The protein below binds the small molecule below.
Small molecule (SMILES): O=C1N=c2cc([N+](=O)[O-])c([N+](=O)[O-])cc2=NC1=O

Sequence of chain 1.A:
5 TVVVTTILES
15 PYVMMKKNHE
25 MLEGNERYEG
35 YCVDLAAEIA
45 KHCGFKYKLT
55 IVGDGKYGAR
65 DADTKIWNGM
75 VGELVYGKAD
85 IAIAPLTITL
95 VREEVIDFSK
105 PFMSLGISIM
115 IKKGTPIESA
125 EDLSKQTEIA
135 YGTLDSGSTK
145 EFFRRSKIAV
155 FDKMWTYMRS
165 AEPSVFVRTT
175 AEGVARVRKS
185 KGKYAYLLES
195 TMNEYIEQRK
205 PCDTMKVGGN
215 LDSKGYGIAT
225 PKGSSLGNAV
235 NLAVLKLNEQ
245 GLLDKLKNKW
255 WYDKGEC

Binding-site contacts:
Ligand atom C5 contacts residue GLU193 of chain 1.A at 3.9 Å.
Ligand atom C3 contacts residue TYR61 of chain 1.A at 3.7 Å (hydrophobic).
Ligand atom N4 contacts residue TYR220 of chain 1.A at 3.5 Å (h-bond).
Ligand atom N2 contacts residue PRO89 of chain 1.A at 2.8 Å (h-bond).
Ligand atom C8 contacts residue TYR220 of chain 1.A at 3.8 Å (hydrophobic).
Ligand atom O2 contacts residue PRO89 of chain 1.A at 3.8 Å.
Ligand atom O2 contacts residue LEU90 of chain 1.A at 3.4 Å.
Ligand atom C2 contacts residue PRO89 of chain 1.A at 3.7 Å (hydrophobic).
Ligand atom N3 contacts residue THR174 of chain 1.A at 3.8 Å.
Ligand atom C1 contacts residue ARG96 of chain 1.A at 3.8 Å.
Ligand atom C6 contacts residue TYR61 of chain 1.A at 3.4 Å (hydrophobic).
Ligand atom O2 contacts residue TYR61 of chain 1.A at 3.6 Å.
Ligand atom C4 contacts residue PRO89 of chain 1.A at 3.5 Å (hydrophobic).
Ligand atom O2 contacts residue THR91 of chain 1.A at 3.0 Å (h-bond).
Ligand atom C1 contacts residue TYR61 of chain 1.A at 3.6 Å (hydrophobic).
Ligand atom O6 contacts residue TYR220 of chain 1.A at 2.6 Å (h-bond).
Ligand atom C2 contacts residue ARG96 of chain 1.A at 3.9 Å.
Ligand atom C8 contacts residue GLU193 of chain 1.A at 3.8 Å.
Ligand atom O1 contacts residue ARG96 of chain 1.A at 3.0 Å (salt-bridge).
Ligand atom N3 contacts residue GLU193 of chain 1.A at 3.5 Å.
Ligand atom O4 contacts residue GLU13 of chain 1.A at 3.1 Å.
Ligand atom C6 contacts residue TYR220 of chain 1.A at 3.6 Å (hydrophobic).
Ligand atom C2 contacts residue THR91 of chain 1.A at 3.7 Å.
Ligand atom O4 contacts residue TYR61 of chain 1.A at 3.5 Å (h-bond).
Ligand atom O6 contacts residue THR195 of chain 1.A at 3.5 Å (h-bond).
Ligand atom C6 contacts residue GLU193 of chain 1.A at 3.6 Å.
Ligand atom O4 contacts residue MET196 of chain 1.A at 3.3 Å.
Ligand atom C2 contacts residue TYR61 of chain 1.A at 3.3 Å (hydrophobic).
Ligand atom N2 contacts residue TYR61 of chain 1.A at 3.4 Å.
Ligand atom O2 contacts residue ARG96 of chain 1.A at 2.8 Å (salt-bridge).
Ligand atom C3 contacts residue GLU193 of chain 1.A at 3.7 Å.
Ligand atom C7 contacts residue GLU193 of chain 1.A at 3.7 Å.
Ligand atom C4 contacts residue TYR61 of chain 1.A at 3.5 Å (hydrophobic).
Ligand atom O3 contacts residue GLU193 of chain 1.A at 3.7 Å.
Ligand atom C4 contacts residue GLU193 of chain 1.A at 3.5 Å.
Ligand atom C8 contacts residue TYR61 of chain 1.A at 3.7 Å (hydrophobic).
Ligand atom C6 contacts residue PRO89 of chain 1.A at 3.4 Å (hydrophobic).
Ligand atom O3 contacts residue THR174 of chain 1.A at 3.0 Å (h-bond).
Ligand atom O5 contacts residue MET196 of chain 1.A at 3.3 Å.
Ligand atom N1 contacts residue TYR61 of chain 1.A at 3.7 Å.